Sequence of chain 1.A:
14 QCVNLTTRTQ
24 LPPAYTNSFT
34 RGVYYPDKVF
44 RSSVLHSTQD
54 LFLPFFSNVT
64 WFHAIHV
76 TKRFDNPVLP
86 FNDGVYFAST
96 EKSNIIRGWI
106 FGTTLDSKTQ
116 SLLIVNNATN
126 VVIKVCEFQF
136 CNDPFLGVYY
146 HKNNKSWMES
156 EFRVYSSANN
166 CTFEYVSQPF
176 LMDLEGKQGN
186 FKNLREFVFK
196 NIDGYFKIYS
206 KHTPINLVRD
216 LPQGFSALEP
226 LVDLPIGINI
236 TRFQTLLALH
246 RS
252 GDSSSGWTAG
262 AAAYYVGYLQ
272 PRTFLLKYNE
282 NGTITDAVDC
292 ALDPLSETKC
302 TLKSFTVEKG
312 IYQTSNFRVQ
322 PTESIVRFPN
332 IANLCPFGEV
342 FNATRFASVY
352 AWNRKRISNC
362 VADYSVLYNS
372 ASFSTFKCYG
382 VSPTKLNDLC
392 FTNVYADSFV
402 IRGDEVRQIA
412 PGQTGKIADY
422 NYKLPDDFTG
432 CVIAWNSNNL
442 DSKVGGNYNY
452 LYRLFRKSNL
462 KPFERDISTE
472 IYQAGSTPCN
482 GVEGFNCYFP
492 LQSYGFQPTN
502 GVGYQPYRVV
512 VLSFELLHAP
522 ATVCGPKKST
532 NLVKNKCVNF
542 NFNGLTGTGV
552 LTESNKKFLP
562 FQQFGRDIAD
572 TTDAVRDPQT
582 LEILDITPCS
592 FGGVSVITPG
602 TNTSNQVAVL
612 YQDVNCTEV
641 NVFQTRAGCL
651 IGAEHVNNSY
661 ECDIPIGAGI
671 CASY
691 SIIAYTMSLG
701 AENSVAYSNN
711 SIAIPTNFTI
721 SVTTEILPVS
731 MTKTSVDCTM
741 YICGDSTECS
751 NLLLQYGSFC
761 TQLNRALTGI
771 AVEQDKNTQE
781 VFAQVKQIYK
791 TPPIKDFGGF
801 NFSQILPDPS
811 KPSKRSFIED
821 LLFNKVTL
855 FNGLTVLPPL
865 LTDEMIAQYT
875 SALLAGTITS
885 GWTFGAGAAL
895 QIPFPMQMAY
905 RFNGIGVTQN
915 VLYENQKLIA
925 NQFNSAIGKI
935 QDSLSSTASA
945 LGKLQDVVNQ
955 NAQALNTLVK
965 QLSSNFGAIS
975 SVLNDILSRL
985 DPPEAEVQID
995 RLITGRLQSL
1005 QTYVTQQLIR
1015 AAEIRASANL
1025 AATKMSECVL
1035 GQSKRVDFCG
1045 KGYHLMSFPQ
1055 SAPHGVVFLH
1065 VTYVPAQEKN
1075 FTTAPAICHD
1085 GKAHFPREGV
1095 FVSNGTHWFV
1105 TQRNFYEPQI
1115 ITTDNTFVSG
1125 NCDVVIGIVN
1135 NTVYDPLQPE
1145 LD

A protein and the small-molecule ligand that binds it are described below.
Small molecule (SMILES): CC(=O)N[C@H]1[C@H](O[C@H]2[C@H](O)[C@@H](NC(C)=O)CO[C@@H]2CO)O[C@H](CO)[C@@H](O)[C@@H]1O

Binding-site contacts:
Ligand atom C7 contacts residue ASN234 of chain 1.A at 3.3 Å.
Ligand atom C5 contacts residue THR236 of chain 1.A at 4.2 Å.
Ligand atom C4 contacts residue ASN234 of chain 1.A at 4.2 Å.
Ligand atom O5 contacts residue THR236 of chain 1.A at 4.2 Å.
Ligand atom N2 contacts residue ASN234 of chain 1.A at 2.9 Å (h-bond).
Ligand atom C8 contacts residue ASN234 of chain 1.A at 3.9 Å.
Ligand atom C6 contacts residue THR108 of chain 1.A at 3.7 Å.
Ligand atom C1 contacts residue ASN234 of chain 1.A at 1.4 Å.
Ligand atom C1 contacts residue THR108 of chain 1.A at 4.2 Å.
Ligand atom C5 contacts residue THR108 of chain 1.A at 3.9 Å.
Ligand atom C3 contacts residue ASN234 of chain 1.A at 3.8 Å.
Ligand atom O7 contacts residue ASN234 of chain 1.A at 3.3 Å (h-bond).
Ligand atom O5 contacts residue ASN234 of chain 1.A at 2.4 Å (h-bond).
Ligand atom C2 contacts residue ASN234 of chain 1.A at 2.5 Å.
Ligand atom O6 contacts residue THR108 of chain 1.A at 3.8 Å.
Ligand atom C1 contacts residue THR236 of chain 1.A at 3.9 Å.
Ligand atom O5 contacts residue THR108 of chain 1.A at 3.5 Å.
Ligand atom C5 contacts residue ASN234 of chain 1.A at 3.7 Å.